Binding-site contacts:
Ligand atom C2 contacts residue GLU35 of chain 1.A at 3.9 Å.
Ligand atom C6 contacts residue TYR23 of chain 1.A at 4.1 Å (hydrophobic).
Ligand atom O7 contacts residue ASN36 of chain 1.A at 3.7 Å.
Ligand atom C3 contacts residue ASN36 of chain 1.A at 3.8 Å.
Ligand atom C1 contacts residue GLU35 of chain 1.A at 4.0 Å.
Ligand atom C5 contacts residue ASN36 of chain 1.A at 3.7 Å.
Ligand atom C7 contacts residue GLU35 of chain 1.A at 4.0 Å.
Ligand atom O6 contacts residue TYR23 of chain 1.A at 4.2 Å.
Ligand atom O5 contacts residue ASN36 of chain 1.A at 2.4 Å (h-bond).
Ligand atom C2 contacts residue ASN36 of chain 1.A at 2.5 Å.
Ligand atom C4 contacts residue ASN36 of chain 1.A at 4.2 Å.
Ligand atom N2 contacts residue GLU35 of chain 1.A at 3.1 Å (salt-bridge).
Ligand atom C3 contacts residue GLU35 of chain 1.A at 4.0 Å.
Ligand atom O5 contacts residue TYR23 of chain 1.A at 3.4 Å (h-bond).
Ligand atom O6 contacts residue PRO8 of chain 1.A at 3.9 Å.
Ligand atom C1 contacts residue ASN36 of chain 1.A at 1.4 Å.
Ligand atom C8 contacts residue GLU35 of chain 1.A at 3.9 Å.
Ligand atom C7 contacts residue ASN36 of chain 1.A at 3.5 Å.
Ligand atom C5 contacts residue TYR23 of chain 1.A at 3.5 Å (hydrophobic).
Ligand atom C1 contacts residue TYR23 of chain 1.A at 3.5 Å (hydrophobic).
Ligand atom N2 contacts residue ASN36 of chain 1.A at 2.9 Å (h-bond).

A protein and the small-molecule ligand that binds it are described below.
Small molecule (SMILES): CC(=O)N[C@@H]1[C@@H](O)[C@H](O)[C@@H](CO)O[C@H]1O

Sequence of chain 1.A:
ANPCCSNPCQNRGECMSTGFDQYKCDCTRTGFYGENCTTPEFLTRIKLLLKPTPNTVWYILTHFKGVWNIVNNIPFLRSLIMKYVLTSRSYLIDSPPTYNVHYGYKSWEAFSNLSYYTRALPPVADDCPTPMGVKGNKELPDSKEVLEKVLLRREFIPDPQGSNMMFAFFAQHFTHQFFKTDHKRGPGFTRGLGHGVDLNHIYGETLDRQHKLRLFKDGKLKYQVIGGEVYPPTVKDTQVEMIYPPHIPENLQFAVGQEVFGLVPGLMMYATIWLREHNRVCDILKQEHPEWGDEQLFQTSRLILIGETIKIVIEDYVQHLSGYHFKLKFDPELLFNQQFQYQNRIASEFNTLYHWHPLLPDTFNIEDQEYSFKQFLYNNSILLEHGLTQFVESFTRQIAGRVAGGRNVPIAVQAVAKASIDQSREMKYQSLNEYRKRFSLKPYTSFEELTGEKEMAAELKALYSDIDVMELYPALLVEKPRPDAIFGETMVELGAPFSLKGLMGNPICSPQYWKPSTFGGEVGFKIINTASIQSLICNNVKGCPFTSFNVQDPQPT